Sequence of chain 1.A:
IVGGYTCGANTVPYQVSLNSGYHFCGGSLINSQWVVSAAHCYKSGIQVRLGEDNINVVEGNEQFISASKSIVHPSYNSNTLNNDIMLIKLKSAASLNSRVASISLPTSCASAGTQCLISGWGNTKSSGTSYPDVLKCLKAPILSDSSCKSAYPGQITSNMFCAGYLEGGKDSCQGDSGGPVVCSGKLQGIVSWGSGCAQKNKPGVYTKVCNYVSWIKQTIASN

This small molecule binds to this protein.
Small molecule (SMILES): N=C(N)c1ccc2[nH]c(Cc3nc4ccccc4[nH]3)nc2c1

Binding-site contacts:
Ligand atom C2 contacts residue CYS173 of chain 1.A at 3.8 Å (hydrophobic).
Ligand atom C2 contacts residue VAL191 of chain 1.A at 3.8 Å (hydrophobic).
Ligand atom C7 contacts residue SER172 of chain 1.A at 3.2 Å.
Ligand atom C6 contacts residue TRP193 of chain 1.A at 3.8 Å (hydrophobic).
Ligand atom N2 contacts residue GLY204 of chain 1.A at 3.4 Å.
Ligand atom N3 contacts residue GLN174 of chain 1.A at 4.0 Å.
Ligand atom N2 contacts residue TRP193 of chain 1.A at 3.6 Å (h-bond).
Ligand atom C6 contacts residue GLY196 of chain 1.A at 3.8 Å.
Ligand atom C4 contacts residue SER177 of chain 1.A at 3.8 Å.
Ligand atom C9 contacts residue GLN174 of chain 1.A at 4.0 Å.
Ligand atom N1 contacts residue ASP171 of chain 1.A at 3.0 Å (salt-bridge).
Ligand atom C8 contacts residue GLN174 of chain 1.A at 4.0 Å.
Ligand atom C3 contacts residue VAL191 of chain 1.A at 3.7 Å (hydrophobic).
Ligand atom C7 contacts residue GLY196 of chain 1.A at 3.8 Å.
Ligand atom C2 contacts residue SER172 of chain 1.A at 3.6 Å.
Ligand atom N1 contacts residue GLY196 of chain 1.A at 2.6 Å (h-bond).
Ligand atom N1 contacts residue CYS197 of chain 1.A at 3.7 Å.
Ligand atom N2 contacts residue SER172 of chain 1.A at 2.9 Å (h-bond).
Ligand atom C1 contacts residue TRP193 of chain 1.A at 3.8 Å (hydrophobic).
Ligand atom C7 contacts residue ASP171 of chain 1.A at 3.7 Å.
Ligand atom C5 contacts residue GLN174 of chain 1.A at 4.0 Å.
Ligand atom N1 contacts residue GLY194 of chain 1.A at 4.0 Å.
Ligand atom C7 contacts residue TRP193 of chain 1.A at 3.8 Å (hydrophobic).
Ligand atom C1 contacts residue CYS173 of chain 1.A at 4.0 Å (hydrophobic).
Ligand atom C3 contacts residue CYS173 of chain 1.A at 3.7 Å (hydrophobic).
Ligand atom N1 contacts residue SER172 of chain 1.A at 3.3 Å (h-bond).
Ligand atom C6 contacts residue GLY194 of chain 1.A at 3.6 Å.
Ligand atom C3 contacts residue SER177 of chain 1.A at 3.7 Å.
Ligand atom C4 contacts residue GLN174 of chain 1.A at 4.0 Å.
Ligand atom C3 contacts residue SER192 of chain 1.A at 4.0 Å.
Ligand atom C4 contacts residue CYS173 of chain 1.A at 4.1 Å (hydrophobic).
Ligand atom C7 contacts residue GLY194 of chain 1.A at 4.0 Å.
Ligand atom N4 contacts residue GLN174 of chain 1.A at 3.5 Å (h-bond).
Ligand atom C1 contacts residue GLY194 of chain 1.A at 4.0 Å.
Ligand atom N3 contacts residue SER177 of chain 1.A at 3.3 Å (h-bond).
Ligand atom C3 contacts residue GLN174 of chain 1.A at 4.1 Å.
Ligand atom N3 contacts residue SER192 of chain 1.A at 4.0 Å.
Ligand atom C1 contacts residue SER172 of chain 1.A at 3.9 Å.
Ligand atom N2 contacts residue ASP171 of chain 1.A at 2.9 Å (salt-bridge).
Ligand atom C4 contacts residue SER192 of chain 1.A at 4.0 Å.